Binding-site contacts:
Ligand atom C7 contacts residue THR94 of chain 1.D at 4.5 Å.
Ligand atom O5 contacts residue HIS95 of chain 1.D at 4.0 Å.
Ligand atom C3 contacts residue HIS95 of chain 1.D at 4.2 Å.
Ligand atom O7 contacts residue ASN92 of chain 1.D at 4.2 Å.
Ligand atom C4 contacts residue ASN92 of chain 1.D at 4.2 Å.
Ligand atom C3 contacts residue THR94 of chain 1.D at 3.6 Å.
Ligand atom C8 contacts residue ASN92 of chain 1.D at 3.4 Å.
Ligand atom C1 contacts residue ASN92 of chain 1.D at 1.4 Å.
Ligand atom O5 contacts residue THR94 of chain 1.D at 4.0 Å.
Ligand atom C6 contacts residue THR97 of chain 1.D at 4.3 Å.
Ligand atom C5 contacts residue ASN92 of chain 1.D at 3.7 Å.
Ligand atom C6 contacts residue HIS95 of chain 1.D at 4.2 Å.
Ligand atom C4 contacts residue THR94 of chain 1.D at 4.5 Å.
Ligand atom O6 contacts residue TYR140 of chain 1.D at 4.2 Å.
Ligand atom O5 contacts residue ASN92 of chain 1.D at 2.4 Å (h-bond).
Ligand atom C7 contacts residue ASN92 of chain 1.D at 3.3 Å.
Ligand atom O4 contacts residue HIS95 of chain 1.D at 4.0 Å.
Ligand atom C1 contacts residue HIS95 of chain 1.D at 4.1 Å.
Ligand atom N2 contacts residue THR94 of chain 1.D at 3.3 Å (h-bond).
Ligand atom C2 contacts residue ASN92 of chain 1.D at 2.4 Å.
Ligand atom C5 contacts residue HIS95 of chain 1.D at 3.4 Å.
Ligand atom C2 contacts residue THR94 of chain 1.D at 3.5 Å.
Ligand atom C1 contacts residue THR94 of chain 1.D at 3.1 Å.
Ligand atom C3 contacts residue ASN92 of chain 1.D at 3.8 Å.
Ligand atom C4 contacts residue HIS95 of chain 1.D at 4.1 Å.
Ligand atom N2 contacts residue ASN92 of chain 1.D at 2.8 Å (h-bond).
Ligand atom C5 contacts residue THR94 of chain 1.D at 4.2 Å.
Ligand atom C6 contacts residue TYR140 of chain 1.D at 4.3 Å (hydrophobic).

Sequence of chain 1.D:
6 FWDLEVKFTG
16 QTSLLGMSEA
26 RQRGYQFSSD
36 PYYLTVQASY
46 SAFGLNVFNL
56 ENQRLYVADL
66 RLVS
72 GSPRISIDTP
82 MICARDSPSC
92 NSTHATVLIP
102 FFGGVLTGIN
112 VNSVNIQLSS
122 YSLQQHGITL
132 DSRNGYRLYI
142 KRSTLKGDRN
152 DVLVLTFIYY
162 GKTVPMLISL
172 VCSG

A small-molecule ligand and the protein it binds are described below.
Small molecule (SMILES): CC(=O)N[C@@H]1[C@@H](O)[C@H](O)[C@@H](CO)O[C@H]1O